Binding-site contacts:
Ligand atom C5 contacts residue ASN81 of chain 1.A at 3.8 Å.
Ligand atom O7 contacts residue ARG79 of chain 1.A at 3.4 Å (salt-bridge).
Ligand atom C3 contacts residue ASN81 of chain 1.A at 4.2 Å.
Ligand atom C1 contacts residue ASN81 of chain 1.A at 1.9 Å.
Ligand atom O7 contacts residue TYR80 of chain 1.A at 4.3 Å.
Ligand atom O5 contacts residue ASN81 of chain 1.A at 2.4 Å (h-bond).
Ligand atom C8 contacts residue GLN57 of chain 1.B at 3.7 Å.
Ligand atom C7 contacts residue GLN57 of chain 1.B at 4.0 Å.
Ligand atom C7 contacts residue ARG79 of chain 1.A at 4.3 Å.
Ligand atom N2 contacts residue ASN81 of chain 1.A at 3.0 Å (h-bond).
Ligand atom C8 contacts residue ASN81 of chain 1.A at 4.0 Å.
Ligand atom C2 contacts residue ASN81 of chain 1.A at 3.1 Å.
Ligand atom O7 contacts residue ASN81 of chain 1.A at 3.1 Å (h-bond).
Ligand atom O7 contacts residue GLN57 of chain 1.B at 3.5 Å (h-bond).
Ligand atom C8 contacts residue TYR80 of chain 1.A at 4.3 Å (hydrophobic).
Ligand atom C7 contacts residue ASN81 of chain 1.A at 3.1 Å.

Sequence of chain 1.A:
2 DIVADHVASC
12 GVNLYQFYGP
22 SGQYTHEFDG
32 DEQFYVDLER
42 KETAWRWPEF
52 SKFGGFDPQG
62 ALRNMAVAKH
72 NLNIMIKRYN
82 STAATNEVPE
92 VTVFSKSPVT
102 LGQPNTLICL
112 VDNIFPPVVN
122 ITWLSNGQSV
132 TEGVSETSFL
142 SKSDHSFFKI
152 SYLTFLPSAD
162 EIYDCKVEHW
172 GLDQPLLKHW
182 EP

Sequence of chain 1.B:
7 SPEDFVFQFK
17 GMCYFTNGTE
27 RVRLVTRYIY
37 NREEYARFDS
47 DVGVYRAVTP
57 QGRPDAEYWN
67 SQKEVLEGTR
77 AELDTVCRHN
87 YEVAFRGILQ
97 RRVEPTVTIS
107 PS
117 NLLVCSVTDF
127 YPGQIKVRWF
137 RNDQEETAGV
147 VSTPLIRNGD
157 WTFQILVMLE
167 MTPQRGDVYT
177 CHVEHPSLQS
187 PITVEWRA

This small molecule binds to this protein.
Small molecule (SMILES): CC(=O)N[C@@H]1[C@@H](O)[C@H](O)[C@@H](CO)O[C@H]1O